Binding-site contacts:
Ligand atom O5 contacts residue ASN63 of chain 1.B at 2.4 Å (h-bond).
Ligand atom C6 contacts residue SER65 of chain 1.B at 4.0 Å.
Ligand atom C4 contacts residue ASN63 of chain 1.B at 4.3 Å.
Ligand atom C4 contacts residue SER65 of chain 1.B at 4.4 Å.
Ligand atom O6 contacts residue SER65 of chain 1.B at 4.4 Å.
Ligand atom C6 contacts residue GLN68 of chain 1.B at 3.7 Å.
Ligand atom O7 contacts residue SER65 of chain 1.B at 3.7 Å.
Ligand atom O7 contacts residue ASN63 of chain 1.B at 4.0 Å.
Ligand atom C1 contacts residue ASN63 of chain 1.B at 1.5 Å.
Ligand atom C5 contacts residue SER65 of chain 1.B at 4.3 Å.
Ligand atom C2 contacts residue SER65 of chain 1.B at 3.9 Å.
Ligand atom O6 contacts residue LEU192 of chain 1.B at 3.2 Å.
Ligand atom C7 contacts residue ASN63 of chain 1.B at 3.6 Å.
Ligand atom C6 contacts residue ALA64 of chain 1.B at 4.3 Å (hydrophobic).
Ligand atom O6 contacts residue ALA64 of chain 1.B at 3.5 Å.
Ligand atom C2 contacts residue ASN63 of chain 1.B at 2.5 Å.
Ligand atom C3 contacts residue ASN63 of chain 1.B at 3.8 Å.
Ligand atom C1 contacts residue SER65 of chain 1.B at 4.2 Å.
Ligand atom C6 contacts residue LEU192 of chain 1.B at 4.3 Å (hydrophobic).
Ligand atom O5 contacts residue SER65 of chain 1.B at 3.6 Å.
Ligand atom O5 contacts residue ALA64 of chain 1.B at 4.0 Å.
Ligand atom O6 contacts residue GLN68 of chain 1.B at 3.9 Å.
Ligand atom C5 contacts residue ASN63 of chain 1.B at 3.7 Å.
Ligand atom C8 contacts residue ASN63 of chain 1.B at 4.5 Å.
Ligand atom N2 contacts residue ASN63 of chain 1.B at 2.9 Å (h-bond).
Ligand atom C6 contacts residue ASN63 of chain 1.B at 4.5 Å.

The small molecule below binds the protein below.
Small molecule (SMILES): CC(=O)N[C@H]1[C@H](O[C@H]2[C@H](O)[C@@H](NC(C)=O)CO[C@@H]2CO)O[C@H](CO)[C@@H](O)[C@@H]1O

Sequence of chain 1.B:
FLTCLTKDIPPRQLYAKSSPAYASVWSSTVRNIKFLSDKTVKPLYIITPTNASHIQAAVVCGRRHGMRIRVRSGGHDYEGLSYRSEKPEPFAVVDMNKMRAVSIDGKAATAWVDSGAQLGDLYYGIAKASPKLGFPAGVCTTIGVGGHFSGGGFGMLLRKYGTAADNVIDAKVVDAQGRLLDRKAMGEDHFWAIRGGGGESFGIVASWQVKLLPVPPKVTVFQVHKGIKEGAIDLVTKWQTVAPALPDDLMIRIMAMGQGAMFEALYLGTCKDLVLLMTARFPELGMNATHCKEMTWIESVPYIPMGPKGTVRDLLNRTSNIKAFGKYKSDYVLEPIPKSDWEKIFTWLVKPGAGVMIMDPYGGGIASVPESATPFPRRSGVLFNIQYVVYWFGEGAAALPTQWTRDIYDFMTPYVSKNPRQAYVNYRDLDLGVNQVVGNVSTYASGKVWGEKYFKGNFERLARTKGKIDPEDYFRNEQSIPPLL